Sequence of chain 8.A:
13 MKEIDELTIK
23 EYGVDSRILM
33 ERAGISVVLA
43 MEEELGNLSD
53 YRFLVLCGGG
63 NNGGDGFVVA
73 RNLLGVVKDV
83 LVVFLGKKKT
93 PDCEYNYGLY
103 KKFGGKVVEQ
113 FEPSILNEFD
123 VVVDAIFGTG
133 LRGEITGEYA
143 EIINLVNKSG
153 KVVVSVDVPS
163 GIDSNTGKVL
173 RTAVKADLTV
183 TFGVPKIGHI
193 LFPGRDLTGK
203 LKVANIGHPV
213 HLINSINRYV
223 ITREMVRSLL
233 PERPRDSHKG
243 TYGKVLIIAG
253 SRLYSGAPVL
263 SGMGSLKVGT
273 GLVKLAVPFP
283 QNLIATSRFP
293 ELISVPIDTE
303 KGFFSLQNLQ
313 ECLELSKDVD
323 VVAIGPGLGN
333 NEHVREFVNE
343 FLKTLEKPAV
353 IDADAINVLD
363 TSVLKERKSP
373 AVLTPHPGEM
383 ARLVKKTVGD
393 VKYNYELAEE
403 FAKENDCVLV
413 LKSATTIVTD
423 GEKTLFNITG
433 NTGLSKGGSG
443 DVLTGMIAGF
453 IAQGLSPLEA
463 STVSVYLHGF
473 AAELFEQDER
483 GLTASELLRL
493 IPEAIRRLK

Sequence of chain 4.A:
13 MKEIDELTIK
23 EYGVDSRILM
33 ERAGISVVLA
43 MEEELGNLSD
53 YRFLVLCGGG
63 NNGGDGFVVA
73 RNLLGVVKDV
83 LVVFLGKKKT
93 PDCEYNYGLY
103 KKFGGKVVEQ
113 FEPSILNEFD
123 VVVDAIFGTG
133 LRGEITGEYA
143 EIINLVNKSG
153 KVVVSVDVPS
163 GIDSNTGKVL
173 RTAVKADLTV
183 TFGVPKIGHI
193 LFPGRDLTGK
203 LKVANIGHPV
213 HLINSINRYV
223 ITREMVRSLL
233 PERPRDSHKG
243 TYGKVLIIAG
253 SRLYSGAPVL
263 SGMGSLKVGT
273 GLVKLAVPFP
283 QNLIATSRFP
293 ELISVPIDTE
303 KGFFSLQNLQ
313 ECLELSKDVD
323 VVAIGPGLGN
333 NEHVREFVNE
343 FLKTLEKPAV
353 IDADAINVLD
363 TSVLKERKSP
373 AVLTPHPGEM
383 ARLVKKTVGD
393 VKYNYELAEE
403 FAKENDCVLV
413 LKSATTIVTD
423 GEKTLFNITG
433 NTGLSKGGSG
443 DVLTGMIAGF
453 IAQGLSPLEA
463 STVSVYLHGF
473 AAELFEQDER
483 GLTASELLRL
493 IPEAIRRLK

A protein and the small-molecule ligand that binds it are described below.
Small molecule (SMILES): CC(C)C[C@H](NC(=O)[C@H](CC1=CN=C2C=CC=CC12)NC(=O)[C@H](C)NC(=O)[C@@H]1CCCN1C(=O)[C@H](C)N)C(=O)N[C@@H](Cc1ccccc1)C(=O)N[C@@H](CCC(=O)O)C(=O)N[C@@H](C)C=O

Binding-site contacts:
Ligand atom NE1 contacts residue ASN207 of chain 4.A at 3.5 Å (h-bond).
Ligand atom O contacts residue ASN207 of chain 4.A at 3.1 Å (h-bond).
Ligand atom CA contacts residue ASN49 of chain 8.A at 3.8 Å.
Ligand atom CD2 contacts residue LEU41 of chain 4.A at 3.6 Å (hydrophobic).
Ligand atom CE1 contacts residue SER38 of chain 4.A at 3.8 Å.
Ligand atom C contacts residue GLU44 of chain 8.A at 3.2 Å.
Ligand atom CA contacts residue GLU44 of chain 8.A at 3.4 Å.
Ligand atom N contacts residue GLU44 of chain 8.A at 2.9 Å (salt-bridge).
Ligand atom CG contacts residue VAL40 of chain 8.A at 3.7 Å (hydrophobic).
Ligand atom CZ contacts residue SER38 of chain 4.A at 3.4 Å.
Ligand atom CZ2 contacts residue ASN74 of chain 8.A at 3.5 Å.
Ligand atom CE2 contacts residue VAL40 of chain 8.A at 3.7 Å (hydrophobic).
Ligand atom O contacts residue ASN49 of chain 8.A at 2.8 Å (h-bond).
Ligand atom CB contacts residue GLU44 of chain 8.A at 3.5 Å.
Ligand atom CB contacts residue GLU44 of chain 8.A at 3.1 Å.
Ligand atom CD2 contacts residue VAL40 of chain 8.A at 3.6 Å (hydrophobic).
Ligand atom CA contacts residue VAL205 of chain 4.A at 3.3 Å (hydrophobic).
Ligand atom CD1 contacts residue ASN74 of chain 8.A at 3.7 Å.
Ligand atom N contacts residue GLU44 of chain 8.A at 3.0 Å (salt-bridge).
Ligand atom NE1 contacts residue ASN74 of chain 8.A at 2.9 Å (h-bond).
Ligand atom O contacts residue VAL205 of chain 4.A at 3.5 Å (h-bond).
Ligand atom O contacts residue ALA206 of chain 4.A at 3.2 Å.
Ligand atom CD1 contacts residue ASN207 of chain 4.A at 3.5 Å.
Ligand atom CH2 contacts residue ILE37 of chain 8.A at 3.7 Å (hydrophobic).
Ligand atom CE2 contacts residue ASN207 of chain 4.A at 3.5 Å.
Ligand atom O contacts residue ASN207 of chain 4.A at 2.8 Å (h-bond).
Ligand atom O contacts residue LYS204 of chain 4.A at 3.8 Å.
Ligand atom N contacts residue VAL205 of chain 4.A at 2.8 Å (h-bond).
Ligand atom C contacts residue ASN49 of chain 8.A at 3.5 Å.
Ligand atom C contacts residue VAL205 of chain 4.A at 3.5 Å (hydrophobic).
Ligand atom CD2 contacts residue GLU45 of chain 4.A at 3.6 Å.
Ligand atom CZ contacts residue ALA42 of chain 4.A at 3.6 Å (hydrophobic).
Ligand atom CA contacts residue GLU44 of chain 8.A at 3.7 Å.
Ligand atom O contacts residue VAL205 of chain 4.A at 2.9 Å (h-bond).
Ligand atom CZ2 contacts residue ASN207 of chain 4.A at 3.6 Å.
Ligand atom CE1 contacts residue ALA206 of chain 4.A at 3.8 Å (hydrophobic).
Ligand atom CZ2 contacts residue ARG34 of chain 4.A at 3.6 Å.
Ligand atom C contacts residue GLU44 of chain 8.A at 3.8 Å.
Ligand atom CH2 contacts residue ARG34 of chain 4.A at 3.4 Å.
Ligand atom CE2 contacts residue GLU45 of chain 4.A at 3.8 Å.